The small molecule below binds the protein below.
Small molecule (SMILES): CC(=O)N[C@@H]1[C@@H](O)[C@H](O)[C@@H](CO)O[C@H]1O

Sequence of chain 4.E:
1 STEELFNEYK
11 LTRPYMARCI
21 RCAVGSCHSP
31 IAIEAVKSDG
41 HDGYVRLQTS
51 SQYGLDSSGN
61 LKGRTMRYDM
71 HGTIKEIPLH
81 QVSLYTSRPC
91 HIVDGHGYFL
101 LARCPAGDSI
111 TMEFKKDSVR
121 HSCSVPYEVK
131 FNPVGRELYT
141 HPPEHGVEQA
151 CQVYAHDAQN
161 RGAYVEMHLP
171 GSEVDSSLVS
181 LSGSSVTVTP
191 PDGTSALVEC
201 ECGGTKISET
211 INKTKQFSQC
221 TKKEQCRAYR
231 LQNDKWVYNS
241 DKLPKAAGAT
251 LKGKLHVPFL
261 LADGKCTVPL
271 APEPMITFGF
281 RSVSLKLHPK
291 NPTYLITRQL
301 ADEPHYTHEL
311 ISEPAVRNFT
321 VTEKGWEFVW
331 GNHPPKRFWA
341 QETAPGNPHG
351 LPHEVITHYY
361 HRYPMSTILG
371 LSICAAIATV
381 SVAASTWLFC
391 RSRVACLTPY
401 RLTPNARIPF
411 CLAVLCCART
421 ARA

Binding-site contacts:
Ligand atom C5 contacts residue SER284 of chain 4.E at 4.5 Å.
Ligand atom O4 contacts residue ASN318 of chain 4.E at 4.4 Å.
Ligand atom O6 contacts residue ASN318 of chain 4.E at 3.3 Å.
Ligand atom C6 contacts residue ASN318 of chain 4.E at 3.3 Å.
Ligand atom C6 contacts residue SER284 of chain 4.E at 3.2 Å.
Ligand atom O6 contacts residue SER284 of chain 4.E at 2.9 Å (h-bond).
Ligand atom O5 contacts residue SER284 of chain 4.E at 4.4 Å.